Sequence of chain 1.A:
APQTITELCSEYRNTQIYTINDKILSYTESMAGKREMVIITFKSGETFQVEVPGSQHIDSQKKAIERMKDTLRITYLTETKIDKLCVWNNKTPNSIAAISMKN

The protein below binds the small molecule below.
Small molecule (SMILES): OC[C@H]1O[C@@H](O[C@H]2[C@H](O)[C@@H](O)[C@H](O)O[C@@H]2CO)[C@H](O)[C@@H](O)[C@H]1O

Binding-site contacts:
Ligand atom C3 contacts residue GLN56 of chain 1.A at 3.6 Å.
Ligand atom C6 contacts residue HIS57 of chain 1.A at 3.4 Å.
Ligand atom C4 contacts residue GLN56 of chain 1.A at 4.2 Å.
Ligand atom O6 contacts residue ARG13 of chain 1.A at 4.2 Å.
Ligand atom O5 contacts residue GLN56 of chain 1.A at 3.4 Å (h-bond).
Ligand atom O3 contacts residue TRP88 of chain 1.A at 3.6 Å.
Ligand atom C4 contacts residue GLU51 of chain 1.A at 3.1 Å.
Ligand atom C2 contacts residue ASN90 of chain 1.A at 4.0 Å.
Ligand atom C6 contacts residue GLU51 of chain 1.A at 4.4 Å.
Ligand atom C2 contacts residue LYS91 of chain 1.A at 3.6 Å.
Ligand atom C6 contacts residue GLN56 of chain 1.A at 3.6 Å.
Ligand atom C3 contacts residue GLU51 of chain 1.A at 4.1 Å.
Ligand atom C6 contacts residue TRP88 of chain 1.A at 3.6 Å (hydrophobic).
Ligand atom C1 contacts residue GLN56 of chain 1.A at 4.4 Å.
Ligand atom O6 contacts residue GLN56 of chain 1.A at 2.8 Å (h-bond).
Ligand atom O3 contacts residue GLU51 of chain 1.A at 3.8 Å.
Ligand atom C4 contacts residue LYS91 of chain 1.A at 3.8 Å.
Ligand atom O3 contacts residue LYS91 of chain 1.A at 2.8 Å (salt-bridge).
Ligand atom O3 contacts residue ASN90 of chain 1.A at 2.8 Å (h-bond).
Ligand atom O6 contacts residue ASN14 of chain 1.A at 3.3 Å (h-bond).
Ligand atom O4 contacts residue GLN56 of chain 1.A at 3.2 Å.
Ligand atom O6 contacts residue HIS57 of chain 1.A at 3.4 Å.
Ligand atom C5 contacts residue GLN56 of chain 1.A at 4.2 Å.
Ligand atom O6 contacts residue TRP88 of chain 1.A at 4.1 Å.
Ligand atom C5 contacts residue TRP88 of chain 1.A at 3.6 Å (hydrophobic).
Ligand atom C4 contacts residue TRP88 of chain 1.A at 3.5 Å (hydrophobic).
Ligand atom O4 contacts residue LYS91 of chain 1.A at 2.8 Å (salt-bridge).
Ligand atom O2 contacts residue LYS91 of chain 1.A at 4.3 Å.
Ligand atom C6 contacts residue GLN61 of chain 1.A at 3.7 Å.
Ligand atom C3 contacts residue TRP88 of chain 1.A at 3.5 Å (hydrophobic).
Ligand atom O2 contacts residue ASN90 of chain 1.A at 2.9 Å (h-bond).
Ligand atom O3 contacts residue GLN56 of chain 1.A at 2.8 Å (h-bond).
Ligand atom C5 contacts residue GLU51 of chain 1.A at 4.3 Å.
Ligand atom O4 contacts residue GLN56 of chain 1.A at 4.0 Å.
Ligand atom C3 contacts residue ASN90 of chain 1.A at 3.7 Å.
Ligand atom C3 contacts residue LYS91 of chain 1.A at 3.5 Å.
Ligand atom O6 contacts residue GLN61 of chain 1.A at 3.0 Å (h-bond).
Ligand atom O4 contacts residue GLU51 of chain 1.A at 2.6 Å (salt-bridge).